Binding-site contacts:
Ligand atom C7 contacts residue ILE472 of chain 1.C at 3.8 Å (hydrophobic).
Ligand atom C1 contacts residue SER720 of chain 1.C at 3.9 Å.
Ligand atom C11 contacts residue PHE486 of chain 1.B at 2.9 Å (hydrophobic).
Ligand atom C10 contacts residue SER720 of chain 1.C at 3.2 Å.
Ligand atom C13 contacts residue SER720 of chain 1.C at 3.6 Å.
Ligand atom C10 contacts residue SER745 of chain 1.B at 3.9 Å.
Ligand atom C13 contacts residue PHE486 of chain 1.B at 3.9 Å (hydrophobic).
Ligand atom C9 contacts residue PHE486 of chain 1.B at 3.1 Å (hydrophobic).
Ligand atom C10 contacts residue PHE486 of chain 1.B at 3.7 Å (hydrophobic).
Ligand atom O2 contacts residue MET487 of chain 1.B at 3.1 Å (h-bond).
Ligand atom C6 contacts residue GLY722 of chain 1.C at 3.7 Å.
Ligand atom N3 contacts residue LYS754 of chain 1.B at 3.8 Å.
Ligand atom C3 contacts residue PRO485 of chain 1.B at 3.9 Å (hydrophobic).
Ligand atom C11 contacts residue MET487 of chain 1.B at 3.5 Å (hydrophobic).
Ligand atom O3 contacts residue SER488 of chain 1.B at 2.7 Å (h-bond).
Ligand atom N2 contacts residue SER745 of chain 1.B at 3.0 Å (h-bond).
Ligand atom N2 contacts residue SER720 of chain 1.C at 2.8 Å (h-bond).
Ligand atom O4 contacts residue MET487 of chain 1.B at 3.4 Å.
Ligand atom C1 contacts residue SER745 of chain 1.B at 3.6 Å.
Ligand atom C5 contacts residue ILE472 of chain 1.C at 3.5 Å (hydrophobic).
Ligand atom C11 contacts residue SER488 of chain 1.B at 3.6 Å.
Ligand atom C6 contacts residue SER720 of chain 1.C at 3.7 Å.
Ligand atom C4 contacts residue PRO485 of chain 1.C at 3.9 Å (hydrophobic).
Ligand atom CL contacts residue ASP751 of chain 1.B at 3.5 Å.
Ligand atom C6 contacts residue LYS721 of chain 1.C at 3.5 Å.
Ligand atom C14 contacts residue SER720 of chain 1.C at 3.4 Å.
Ligand atom S1 contacts residue PHE486 of chain 1.B at 3.7 Å.
Ligand atom C12 contacts residue PHE486 of chain 1.B at 3.3 Å (hydrophobic).
Ligand atom S1 contacts residue PRO485 of chain 1.B at 3.1 Å (h-bond).
Ligand atom O4 contacts residue LYS754 of chain 1.B at 3.5 Å (salt-bridge).
Ligand atom S2 contacts residue MET487 of chain 1.B at 3.9 Å.
Ligand atom N1 contacts residue PRO485 of chain 1.B at 2.6 Å (h-bond).
Ligand atom O2 contacts residue PHE486 of chain 1.B at 2.9 Å.
Ligand atom C7 contacts residue LEU742 of chain 1.B at 3.1 Å (hydrophobic).
Ligand atom O3 contacts residue MET487 of chain 1.B at 3.3 Å.
Ligand atom C2 contacts residue LEU742 of chain 1.B at 3.8 Å (hydrophobic).
Ligand atom C8 contacts residue SER720 of chain 1.C at 3.3 Å.
Ligand atom C5 contacts residue GLY722 of chain 1.C at 3.9 Å.
Ligand atom C8 contacts residue SER745 of chain 1.B at 3.9 Å.
Ligand atom O2 contacts residue PRO485 of chain 1.B at 2.4 Å (h-bond).

Sequence of chain 1.B:
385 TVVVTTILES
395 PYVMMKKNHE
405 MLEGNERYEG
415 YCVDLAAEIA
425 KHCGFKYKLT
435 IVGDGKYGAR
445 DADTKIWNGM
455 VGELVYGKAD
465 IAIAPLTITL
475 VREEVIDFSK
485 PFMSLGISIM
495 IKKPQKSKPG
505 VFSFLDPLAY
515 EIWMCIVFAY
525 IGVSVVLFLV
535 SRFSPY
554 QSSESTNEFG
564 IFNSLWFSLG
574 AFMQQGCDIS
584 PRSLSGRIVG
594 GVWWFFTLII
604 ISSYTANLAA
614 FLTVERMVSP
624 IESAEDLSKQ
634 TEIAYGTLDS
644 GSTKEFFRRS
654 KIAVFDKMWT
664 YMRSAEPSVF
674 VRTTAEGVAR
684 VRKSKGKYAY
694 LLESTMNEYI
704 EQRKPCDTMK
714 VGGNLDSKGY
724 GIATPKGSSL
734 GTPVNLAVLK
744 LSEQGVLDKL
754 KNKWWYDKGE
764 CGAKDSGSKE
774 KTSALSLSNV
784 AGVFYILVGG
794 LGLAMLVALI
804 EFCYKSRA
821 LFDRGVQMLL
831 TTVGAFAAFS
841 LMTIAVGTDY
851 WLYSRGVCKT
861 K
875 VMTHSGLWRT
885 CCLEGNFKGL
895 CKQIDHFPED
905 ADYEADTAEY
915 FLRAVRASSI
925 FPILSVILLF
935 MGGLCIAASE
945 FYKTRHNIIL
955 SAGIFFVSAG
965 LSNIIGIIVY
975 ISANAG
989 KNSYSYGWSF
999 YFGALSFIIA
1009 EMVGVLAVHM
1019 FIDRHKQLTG

Sequence of chain 1.C:
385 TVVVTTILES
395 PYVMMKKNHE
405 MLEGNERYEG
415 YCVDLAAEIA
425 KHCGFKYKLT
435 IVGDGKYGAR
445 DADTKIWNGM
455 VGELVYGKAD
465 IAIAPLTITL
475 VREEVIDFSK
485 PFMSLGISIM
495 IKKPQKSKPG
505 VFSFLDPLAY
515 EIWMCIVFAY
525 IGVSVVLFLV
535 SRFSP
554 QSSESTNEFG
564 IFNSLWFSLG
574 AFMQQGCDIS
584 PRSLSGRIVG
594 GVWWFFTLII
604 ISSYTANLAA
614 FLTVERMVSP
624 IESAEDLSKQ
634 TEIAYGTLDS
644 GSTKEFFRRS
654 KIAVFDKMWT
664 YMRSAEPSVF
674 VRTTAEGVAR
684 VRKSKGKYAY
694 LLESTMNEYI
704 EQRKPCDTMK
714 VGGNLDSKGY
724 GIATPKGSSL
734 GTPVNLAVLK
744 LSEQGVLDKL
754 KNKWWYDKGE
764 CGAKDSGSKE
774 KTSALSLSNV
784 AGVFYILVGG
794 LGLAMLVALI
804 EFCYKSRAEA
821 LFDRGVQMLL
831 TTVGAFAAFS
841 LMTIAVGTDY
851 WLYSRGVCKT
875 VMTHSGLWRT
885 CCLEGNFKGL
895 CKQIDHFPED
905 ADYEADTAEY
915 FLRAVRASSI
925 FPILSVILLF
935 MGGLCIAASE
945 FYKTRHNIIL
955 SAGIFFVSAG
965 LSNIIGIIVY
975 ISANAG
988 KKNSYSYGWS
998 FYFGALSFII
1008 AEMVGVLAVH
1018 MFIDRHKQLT

A small-molecule ligand and the protein it binds are described below.
Small molecule (SMILES): NS(=O)(=O)c1cc2c(cc1Cl)N[C@H]([C@H]1C[C@H]3C=C[C@@H]1C3)NS2(=O)=O